Binding-site contacts:
Ligand atom C20 contacts residue THR206 of chain 1.A at 3.7 Å.
Ligand atom C10 contacts residue ILE177 of chain 1.A at 3.6 Å (hydrophobic).
Ligand atom C18 contacts residue ASP174 of chain 1.A at 3.9 Å.
Ligand atom C30 contacts residue THR206 of chain 1.A at 3.6 Å.
Ligand atom C30 contacts residue GLY151 of chain 1.A at 3.6 Å.
Ligand atom O15 contacts residue THR77 of chain 1.A at 3.7 Å.
Ligand atom C5 contacts residue PRO207 of chain 1.A at 3.9 Å (hydrophobic).
Ligand atom C23 contacts residue PRO207 of chain 1.A at 3.8 Å (hydrophobic).
Ligand atom C19 contacts residue PRO175 of chain 1.A at 3.6 Å (hydrophobic).
Ligand atom C30 contacts residue PRO175 of chain 1.A at 3.9 Å (hydrophobic).
Ligand atom N9 contacts residue ASP174 of chain 1.A at 2.9 Å (salt-bridge).
Ligand atom C19 contacts residue THR206 of chain 1.A at 3.6 Å.
Ligand atom C27 contacts residue LEU215 of chain 1.A at 3.7 Å (hydrophobic).
Ligand atom N21 contacts residue PRO175 of chain 1.A at 3.7 Å.
Ligand atom C8 contacts residue ASP174 of chain 1.A at 3.7 Å.
Ligand atom C27 contacts residue LEU192 of chain 1.A at 3.8 Å (hydrophobic).
Ligand atom C28 contacts residue TYR173 of chain 1.A at 3.2 Å (hydrophobic).
Ligand atom C19 contacts residue ASP174 of chain 1.A at 3.3 Å.
Ligand atom C22 contacts residue LEU209 of chain 1.A at 3.8 Å (hydrophobic).
Ligand atom C3 contacts residue PRO207 of chain 1.A at 4.0 Å (hydrophobic).
Ligand atom O24 contacts residue PRO207 of chain 1.A at 3.4 Å.
Ligand atom C14 contacts residue PRO98 of chain 1.A at 3.4 Å (hydrophobic).
Ligand atom C10 contacts residue ASP174 of chain 1.A at 3.5 Å.
Ligand atom C3 contacts residue HIS205 of chain 1.A at 3.2 Å.
Ligand atom C25 contacts residue PRO175 of chain 1.A at 3.6 Å (hydrophobic).
Ligand atom C23 contacts residue ASP174 of chain 1.A at 3.8 Å.
Ligand atom N21 contacts residue THR212 of chain 1.A at 3.6 Å.
Ligand atom O15 contacts residue PRO98 of chain 1.A at 3.9 Å.
Ligand atom C3 contacts residue THR206 of chain 1.A at 3.9 Å.
Ligand atom C20 contacts residue PRO175 of chain 1.A at 3.4 Å (hydrophobic).
Ligand atom C30 contacts residue TYR173 of chain 1.A at 3.4 Å (hydrophobic).
Ligand atom C2 contacts residue HIS205 of chain 1.A at 3.6 Å.
Ligand atom C30 contacts residue LEU150 of chain 1.A at 4.0 Å (hydrophobic).
Ligand atom C29 contacts residue LEU215 of chain 1.A at 3.5 Å (hydrophobic).
Ligand atom C27 contacts residue TYR173 of chain 1.A at 3.6 Å (hydrophobic).
Ligand atom C28 contacts residue LEU150 of chain 1.A at 3.6 Å (hydrophobic).
Ligand atom C10 contacts residue GLY153 of chain 1.A at 3.8 Å.
Ligand atom C25 contacts residue THR206 of chain 1.A at 3.7 Å.
Ligand atom C28 contacts residue GLY151 of chain 1.A at 3.8 Å.
Ligand atom C4 contacts residue PRO207 of chain 1.A at 4.0 Å (hydrophobic).

Sequence of chain 1.A:
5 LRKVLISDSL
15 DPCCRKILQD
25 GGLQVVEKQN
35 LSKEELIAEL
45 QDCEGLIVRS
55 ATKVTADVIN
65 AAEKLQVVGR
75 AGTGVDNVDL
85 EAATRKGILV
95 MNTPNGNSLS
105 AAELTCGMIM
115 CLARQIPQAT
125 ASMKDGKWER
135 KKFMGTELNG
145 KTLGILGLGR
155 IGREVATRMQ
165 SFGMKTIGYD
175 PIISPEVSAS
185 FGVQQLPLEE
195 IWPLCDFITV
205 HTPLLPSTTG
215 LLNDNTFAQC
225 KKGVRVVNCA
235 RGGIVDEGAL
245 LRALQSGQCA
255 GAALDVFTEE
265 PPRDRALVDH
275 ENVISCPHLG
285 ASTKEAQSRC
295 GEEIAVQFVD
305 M

This protein binds this small molecule.
Small molecule (SMILES): C[C@@H](NC(=O)c1cc(-c2ccccc2)nn1C)c1ccc(C(=O)NS(C)(=O)=O)cc1